The protein below binds the small molecule below.
Small molecule (SMILES): CC(=O)N[C@H]1[C@H](O[C@H]2[C@H](O)[C@@H](NC(C)=O)CO[C@@H]2CO)O[C@H](CO)[C@@H](O)[C@@H]1O

Binding-site contacts:
Ligand atom C5 contacts residue ASN632 of chain 1.B at 3.6 Å.
Ligand atom C8 contacts residue ASN632 of chain 1.B at 4.0 Å.
Ligand atom C8 contacts residue SER631 of chain 1.B at 4.1 Å.
Ligand atom O6 contacts residue LEU561 of chain 1.B at 3.8 Å.
Ligand atom C7 contacts residue HIS624 of chain 1.B at 3.5 Å.
Ligand atom C2 contacts residue ASN632 of chain 1.B at 2.4 Å.
Ligand atom C4 contacts residue ASN632 of chain 1.B at 4.2 Å.
Ligand atom C8 contacts residue HIS624 of chain 1.B at 3.6 Å.
Ligand atom O5 contacts residue ASN632 of chain 1.B at 2.3 Å (h-bond).
Ligand atom C7 contacts residue ASN632 of chain 1.B at 3.2 Å.
Ligand atom O5 contacts residue ILE577 of chain 1.B at 4.2 Å.
Ligand atom C1 contacts residue ASN632 of chain 1.B at 1.4 Å.
Ligand atom C1 contacts residue LEU561 of chain 1.B at 3.7 Å (hydrophobic).
Ligand atom O5 contacts residue LEU561 of chain 1.B at 3.9 Å.
Ligand atom O7 contacts residue ASN632 of chain 1.B at 3.2 Å (h-bond).
Ligand atom C8 contacts residue LYS625 of chain 1.B at 3.9 Å.
Ligand atom C5 contacts residue LEU561 of chain 1.B at 4.4 Å (hydrophobic).
Ligand atom C8 contacts residue GLY626 of chain 1.B at 3.5 Å.
Ligand atom O6 contacts residue GLN562 of chain 1.B at 4.3 Å.
Ligand atom C3 contacts residue ASN632 of chain 1.B at 3.7 Å.
Ligand atom N2 contacts residue ASN632 of chain 1.B at 2.9 Å (h-bond).
Ligand atom O6 contacts residue ILE577 of chain 1.B at 4.2 Å.
Ligand atom O7 contacts residue HIS624 of chain 1.B at 2.8 Å (h-bond).

Sequence of chain 1.B:
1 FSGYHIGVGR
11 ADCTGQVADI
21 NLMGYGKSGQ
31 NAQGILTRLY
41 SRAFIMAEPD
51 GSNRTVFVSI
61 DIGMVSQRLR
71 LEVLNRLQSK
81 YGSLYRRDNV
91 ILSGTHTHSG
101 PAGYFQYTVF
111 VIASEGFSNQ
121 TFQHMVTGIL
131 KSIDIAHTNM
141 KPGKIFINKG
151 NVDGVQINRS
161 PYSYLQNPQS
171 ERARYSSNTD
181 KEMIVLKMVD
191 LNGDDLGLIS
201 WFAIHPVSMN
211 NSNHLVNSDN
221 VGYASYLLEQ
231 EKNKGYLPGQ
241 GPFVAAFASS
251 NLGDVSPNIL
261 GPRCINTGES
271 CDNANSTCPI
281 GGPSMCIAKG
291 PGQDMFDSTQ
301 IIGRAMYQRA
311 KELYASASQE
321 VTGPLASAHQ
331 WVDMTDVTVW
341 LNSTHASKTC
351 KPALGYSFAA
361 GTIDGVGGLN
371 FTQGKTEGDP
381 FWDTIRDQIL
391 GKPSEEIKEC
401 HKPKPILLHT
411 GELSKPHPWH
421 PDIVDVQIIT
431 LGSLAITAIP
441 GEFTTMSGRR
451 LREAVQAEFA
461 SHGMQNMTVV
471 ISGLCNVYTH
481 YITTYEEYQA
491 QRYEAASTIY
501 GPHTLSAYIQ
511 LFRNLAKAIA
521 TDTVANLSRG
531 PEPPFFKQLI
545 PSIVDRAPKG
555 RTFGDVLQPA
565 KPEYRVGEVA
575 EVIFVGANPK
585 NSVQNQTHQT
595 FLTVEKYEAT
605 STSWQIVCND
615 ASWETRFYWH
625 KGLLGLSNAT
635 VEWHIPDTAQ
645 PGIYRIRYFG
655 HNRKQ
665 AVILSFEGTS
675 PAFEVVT